Sequence of chain 3.A:
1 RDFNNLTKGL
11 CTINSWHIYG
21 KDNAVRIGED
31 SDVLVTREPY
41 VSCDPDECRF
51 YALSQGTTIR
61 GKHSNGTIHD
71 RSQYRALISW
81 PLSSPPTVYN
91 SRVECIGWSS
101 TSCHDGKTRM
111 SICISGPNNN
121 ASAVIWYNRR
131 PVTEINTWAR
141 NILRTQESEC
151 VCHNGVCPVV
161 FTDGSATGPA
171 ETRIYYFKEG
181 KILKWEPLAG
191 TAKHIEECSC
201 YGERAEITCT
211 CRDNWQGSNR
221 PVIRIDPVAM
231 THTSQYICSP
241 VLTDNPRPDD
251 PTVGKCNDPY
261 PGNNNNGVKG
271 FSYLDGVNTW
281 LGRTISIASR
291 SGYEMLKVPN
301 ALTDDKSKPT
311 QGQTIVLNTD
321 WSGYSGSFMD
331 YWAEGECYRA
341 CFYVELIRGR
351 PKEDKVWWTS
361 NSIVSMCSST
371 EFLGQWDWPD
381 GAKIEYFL

A protein and the small-molecule ligand that binds it are described below.
Small molecule (SMILES): CC(=O)N[C@@H]1[C@@H](O)[C@H](O)[C@@H](CO)O[C@H]1O

Binding-site contacts:
Ligand atom O7 contacts residue ASN65 of chain 3.A at 3.9 Å.
Ligand atom C2 contacts residue TRP357 of chain 3.A at 4.2 Å (hydrophobic).
Ligand atom N2 contacts residue ASN65 of chain 3.A at 2.9 Å (h-bond).
Ligand atom C8 contacts residue TRP357 of chain 3.A at 3.3 Å (hydrophobic).
Ligand atom C3 contacts residue ASN65 of chain 3.A at 3.8 Å.
Ligand atom C2 contacts residue ASN65 of chain 3.A at 2.5 Å.
Ligand atom C5 contacts residue ASN65 of chain 3.A at 3.7 Å.
Ligand atom O5 contacts residue TRP357 of chain 3.A at 4.3 Å.
Ligand atom O5 contacts residue ASN65 of chain 3.A at 2.4 Å (h-bond).
Ligand atom C7 contacts residue TRP357 of chain 3.A at 3.9 Å (hydrophobic).
Ligand atom C7 contacts residue ASN65 of chain 3.A at 3.7 Å.
Ligand atom C1 contacts residue ASN65 of chain 3.A at 1.5 Å.
Ligand atom C5 contacts residue TRP357 of chain 3.A at 4.0 Å (hydrophobic).
Ligand atom C3 contacts residue TRP357 of chain 3.A at 3.9 Å (hydrophobic).
Ligand atom C1 contacts residue TRP357 of chain 3.A at 3.7 Å (hydrophobic).
Ligand atom C4 contacts residue ASN65 of chain 3.A at 4.3 Å.
Ligand atom N2 contacts residue TRP357 of chain 3.A at 3.5 Å (h-bond).
Ligand atom O3 contacts residue TRP357 of chain 3.A at 4.4 Å.